Sequence of chain 1.B:
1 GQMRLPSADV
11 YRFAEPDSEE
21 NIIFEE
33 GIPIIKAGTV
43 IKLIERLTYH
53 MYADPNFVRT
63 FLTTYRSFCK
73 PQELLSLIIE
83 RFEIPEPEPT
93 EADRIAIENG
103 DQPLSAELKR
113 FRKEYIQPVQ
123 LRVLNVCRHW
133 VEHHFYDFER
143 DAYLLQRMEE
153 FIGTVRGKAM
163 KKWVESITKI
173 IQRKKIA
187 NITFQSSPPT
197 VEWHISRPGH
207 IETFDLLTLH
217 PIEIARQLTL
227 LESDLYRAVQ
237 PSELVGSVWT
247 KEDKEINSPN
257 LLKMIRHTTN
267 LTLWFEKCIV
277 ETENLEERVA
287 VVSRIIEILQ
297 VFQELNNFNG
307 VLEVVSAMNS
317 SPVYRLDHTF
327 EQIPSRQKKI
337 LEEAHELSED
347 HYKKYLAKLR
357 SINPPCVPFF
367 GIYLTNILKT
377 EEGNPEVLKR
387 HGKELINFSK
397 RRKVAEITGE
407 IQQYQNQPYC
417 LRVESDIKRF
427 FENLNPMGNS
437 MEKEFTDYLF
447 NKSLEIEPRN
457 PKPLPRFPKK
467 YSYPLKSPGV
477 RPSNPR

Binding-site contacts:
Ligand atom C23 contacts residue MET314 of chain 1.B at 3.8 Å (hydrophobic).
Ligand atom C19 contacts residue ASP323 of chain 1.B at 3.4 Å.
Ligand atom C8 contacts residue HIS341 of chain 1.B at 3.6 Å.
Ligand atom N3 contacts residue GLU338 of chain 1.B at 3.2 Å.
Ligand atom C25 contacts residue PHE326 of chain 1.B at 3.8 Å (hydrophobic).
Ligand atom C9 contacts residue ASN315 of chain 1.B at 3.4 Å.
Ligand atom F contacts residue ILE329 of chain 1.B at 3.4 Å.
Ligand atom C11 contacts residue ASN315 of chain 1.B at 3.8 Å.
Ligand atom CL contacts residue VAL311 of chain 1.B at 3.7 Å.
Ligand atom C5 contacts residue PHE326 of chain 1.B at 3.9 Å (hydrophobic).
Ligand atom F contacts residue PHE326 of chain 1.B at 3.3 Å.
Ligand atom C19 contacts residue PHE326 of chain 1.B at 3.8 Å (hydrophobic).
Ligand atom F contacts residue VAL288 of chain 1.B at 3.7 Å.
Ligand atom C1 contacts residue MET314 of chain 1.B at 3.6 Å (hydrophobic).
Ligand atom N2 contacts residue GLU338 of chain 1.B at 3.4 Å.
Ligand atom C15 contacts residue GLU338 of chain 1.B at 3.6 Å.
Ligand atom C4 contacts residue MET314 of chain 1.B at 3.5 Å (hydrophobic).
Ligand atom C23 contacts residue PHE326 of chain 1.B at 3.4 Å (hydrophobic).
Ligand atom N4 contacts residue PHE326 of chain 1.B at 3.4 Å.
Ligand atom C contacts residue LEU322 of chain 1.B at 3.6 Å (hydrophobic).
Ligand atom C10 contacts residue ASN315 of chain 1.B at 3.1 Å.
Ligand atom C22 contacts residue PHE326 of chain 1.B at 3.5 Å (hydrophobic).
Ligand atom C24 contacts residue PHE326 of chain 1.B at 3.6 Å (hydrophobic).
Ligand atom C25 contacts residue MET314 of chain 1.B at 3.6 Å (hydrophobic).
Ligand atom N contacts residue TYR320 of chain 1.B at 3.7 Å.
Ligand atom C14 contacts residue HIS341 of chain 1.B at 3.4 Å.
Ligand atom C21 contacts residue PHE326 of chain 1.B at 3.7 Å (hydrophobic).
Ligand atom C17 contacts residue TYR320 of chain 1.B at 3.6 Å (hydrophobic).
Ligand atom CL contacts residue ASN315 of chain 1.B at 3.5 Å.
Ligand atom C10 contacts residue MET314 of chain 1.B at 3.8 Å (hydrophobic).
Ligand atom N5 contacts residue ASP323 of chain 1.B at 3.3 Å (salt-bridge).
Ligand atom C16 contacts residue LYS334 of chain 1.B at 3.5 Å.
Ligand atom C9 contacts residue LEU337 of chain 1.B at 3.9 Å (hydrophobic).
Ligand atom C24 contacts residue LEU337 of chain 1.B at 3.6 Å (hydrophobic).
Ligand atom C2 contacts residue TYR320 of chain 1.B at 3.9 Å (hydrophobic).
Ligand atom C22 contacts residue LEU337 of chain 1.B at 3.8 Å (hydrophobic).
Ligand atom C4 contacts residue TYR320 of chain 1.B at 3.4 Å (hydrophobic).
Ligand atom C contacts residue VAL319 of chain 1.B at 3.5 Å (hydrophobic).
Ligand atom C2 contacts residue VAL319 of chain 1.B at 3.5 Å (hydrophobic).
Ligand atom CL contacts residue HIS341 of chain 1.B at 3.6 Å.

A protein and the small-molecule ligand that binds it are described below.
Small molecule (SMILES): Cc1cc(Cn2c(N3CC4(CNC4)C3)nc3c(-c4c(C)n[nH]c4C)cc(Cl)cc32)cc(C)c1F